Sequence of chain 25.A:
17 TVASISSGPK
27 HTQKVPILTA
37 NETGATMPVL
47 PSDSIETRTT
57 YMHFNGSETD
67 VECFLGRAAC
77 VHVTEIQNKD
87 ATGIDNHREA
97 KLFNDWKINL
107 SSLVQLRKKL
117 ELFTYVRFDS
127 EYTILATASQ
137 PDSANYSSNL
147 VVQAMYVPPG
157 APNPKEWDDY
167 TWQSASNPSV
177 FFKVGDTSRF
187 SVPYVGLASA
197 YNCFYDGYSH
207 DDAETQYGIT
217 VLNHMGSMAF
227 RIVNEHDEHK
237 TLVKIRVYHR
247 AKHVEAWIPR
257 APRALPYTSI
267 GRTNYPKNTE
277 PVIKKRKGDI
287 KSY

Sequence of chain 25.C:
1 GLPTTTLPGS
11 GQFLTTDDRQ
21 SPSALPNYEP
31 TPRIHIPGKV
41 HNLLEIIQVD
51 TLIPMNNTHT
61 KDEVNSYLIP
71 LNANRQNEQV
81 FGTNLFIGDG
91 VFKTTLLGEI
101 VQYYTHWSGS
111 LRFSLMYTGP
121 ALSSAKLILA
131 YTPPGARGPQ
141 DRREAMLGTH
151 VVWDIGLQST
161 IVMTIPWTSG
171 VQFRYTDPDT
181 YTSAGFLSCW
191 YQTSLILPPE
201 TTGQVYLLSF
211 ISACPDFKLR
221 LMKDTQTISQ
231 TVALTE

Binding-site contacts:
Ligand atom C1C contacts residue LEU106 of chain 25.A at 3.5 Å (hydrophobic).
Ligand atom C4 contacts residue LEU106 of chain 25.A at 3.6 Å (hydrophobic).
Ligand atom O1 contacts residue MET221 of chain 25.A at 3.2 Å (h-bond).
Ligand atom C3C contacts residue TYR128 of chain 25.A at 3.4 Å (hydrophobic).
Ligand atom C31 contacts residue TYR197 of chain 25.A at 3.9 Å (hydrophobic).
Ligand atom N3A contacts residue ALA24 of chain 25.C at 3.6 Å.
Ligand atom C4B contacts residue TYR152 of chain 25.A at 3.8 Å (hydrophobic).
Ligand atom C2C contacts residue TYR197 of chain 25.A at 3.8 Å (hydrophobic).
Ligand atom C1B contacts residue VAL188 of chain 25.A at 3.9 Å (hydrophobic).
Ligand atom C5A contacts residue VAL176 of chain 25.A at 3.2 Å (hydrophobic).
Ligand atom C5B contacts residue MET224 of chain 25.A at 3.5 Å (hydrophobic).
Ligand atom C5C contacts residue VAL191 of chain 25.A at 3.9 Å (hydrophobic).
Ligand atom CL1 contacts residue TYR128 of chain 25.A at 3.3 Å.
Ligand atom C2B contacts residue VAL188 of chain 25.A at 3.7 Å (hydrophobic).
Ligand atom C4B contacts residue PHE186 of chain 25.A at 3.4 Å (hydrophobic).
Ligand atom N3A contacts residue PHE186 of chain 25.A at 3.9 Å.
Ligand atom C2B contacts residue TYR152 of chain 25.A at 3.8 Å (hydrophobic).
Ligand atom C5 contacts residue LEU106 of chain 25.A at 3.7 Å (hydrophobic).
Ligand atom C5C contacts residue TYR152 of chain 25.A at 3.9 Å (hydrophobic).
Ligand atom C5B contacts residue PHE186 of chain 25.A at 3.5 Å (hydrophobic).
Ligand atom O1A contacts residue MET224 of chain 25.A at 2.8 Å.
Ligand atom C4B contacts residue MET224 of chain 25.A at 3.8 Å (hydrophobic).
Ligand atom O1B contacts residue ILE104 of chain 25.A at 3.8 Å.
Ligand atom C4A contacts residue PRO174 of chain 25.A at 3.3 Å (hydrophobic).
Ligand atom C5A contacts residue MET224 of chain 25.A at 3.5 Å (hydrophobic).
Ligand atom C1C contacts residue TYR128 of chain 25.A at 3.7 Å (hydrophobic).
Ligand atom C4C contacts residue VAL188 of chain 25.A at 3.9 Å (hydrophobic).
Ligand atom C2A contacts residue PHE186 of chain 25.A at 3.2 Å (hydrophobic).
Ligand atom C3B contacts residue TYR152 of chain 25.A at 3.7 Å (hydrophobic).
Ligand atom C6B contacts residue TYR128 of chain 25.A at 3.8 Å (hydrophobic).
Ligand atom C5C contacts residue VAL188 of chain 25.A at 3.9 Å (hydrophobic).
Ligand atom C2A contacts residue MET224 of chain 25.A at 3.4 Å (hydrophobic).
Ligand atom C5A contacts residue ALA150 of chain 25.A at 3.9 Å (hydrophobic).
Ligand atom C5A contacts residue PHE186 of chain 25.A at 3.4 Å (hydrophobic).
Ligand atom N2 contacts residue ASN219 of chain 25.A at 3.6 Å.
Ligand atom C4C contacts residue VAL191 of chain 25.A at 3.5 Å (hydrophobic).
Ligand atom N3A contacts residue PRO174 of chain 25.A at 3.7 Å.
Ligand atom C2C contacts residue TYR128 of chain 25.A at 3.8 Å (hydrophobic).
Ligand atom O1A contacts residue PHE186 of chain 25.A at 2.8 Å.
Ligand atom CL1 contacts residue ILE104 of chain 25.A at 3.5 Å.

The small molecule below binds the protein below.
Small molecule (SMILES): Cc1cc(CCCCCOc2ccc(C3=NCCO3)cc2Cl)on1

Sequence of chain 21.C:
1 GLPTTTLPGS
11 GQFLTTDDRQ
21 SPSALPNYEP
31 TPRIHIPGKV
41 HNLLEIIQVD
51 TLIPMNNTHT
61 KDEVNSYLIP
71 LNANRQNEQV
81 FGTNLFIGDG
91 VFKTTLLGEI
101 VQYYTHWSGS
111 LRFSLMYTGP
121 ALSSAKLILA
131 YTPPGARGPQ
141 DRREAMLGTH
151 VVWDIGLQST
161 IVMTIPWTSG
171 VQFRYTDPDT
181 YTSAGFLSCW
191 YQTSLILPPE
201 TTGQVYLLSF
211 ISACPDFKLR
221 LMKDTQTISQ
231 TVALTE